Sequence of chain 1.A:
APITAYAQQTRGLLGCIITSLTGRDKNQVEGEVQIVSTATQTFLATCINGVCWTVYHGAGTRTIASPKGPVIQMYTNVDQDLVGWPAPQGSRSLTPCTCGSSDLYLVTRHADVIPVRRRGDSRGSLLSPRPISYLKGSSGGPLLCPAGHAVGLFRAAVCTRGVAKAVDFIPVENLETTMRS

Binding-site contacts:
Ligand atom C41 contacts residue ILE143 of chain 1.A at 3.2 Å (hydrophobic).
Ligand atom C1 contacts residue ALA168 of chain 1.A at 3.2 Å (hydrophobic).
Ligand atom C24 contacts residue ALA167 of chain 1.A at 3.5 Å (hydrophobic).
Ligand atom O12 contacts residue ALA168 of chain 1.A at 3.4 Å (h-bond).
Ligand atom O12 contacts residue CYS170 of chain 1.A at 3.3 Å (h-bond).
Ligand atom C8 contacts residue VAL169 of chain 1.A at 3.5 Å (hydrophobic).
Ligand atom O44 contacts residue SER150 of chain 1.A at 3.1 Å (h-bond).
Ligand atom O44 contacts residue SER149 of chain 1.A at 3.3 Å (h-bond).
Ligand atom C16 contacts residue CYS170 of chain 1.A at 3.1 Å (hydrophobic).
Ligand atom C29 contacts residue HIS68 of chain 1.A at 3.5 Å.
Ligand atom O42 contacts residue SER150 of chain 1.A at 2.4 Å (h-bond).
Ligand atom C32 contacts residue ARG166 of chain 1.A at 3.4 Å.
Ligand atom C48 contacts residue GLY148 of chain 1.A at 3.3 Å.
Ligand atom C9 contacts residue ARG134 of chain 1.A at 3.5 Å.
Ligand atom O25 contacts residue ALA167 of chain 1.A at 3.2 Å.
Ligand atom C32 contacts residue HIS68 of chain 1.A at 3.3 Å.
Ligand atom C6 contacts residue ARG134 of chain 1.A at 3.4 Å.
Ligand atom C47 contacts residue THR53 of chain 1.A at 3.3 Å.
Ligand atom C49 contacts residue SER150 of chain 1.A at 2.7 Å.
Ligand atom C8 contacts residue ASP179 of chain 1.A at 3.6 Å.
Ligand atom C8 contacts residue ARG134 of chain 1.A at 3.3 Å.
Ligand atom C33 contacts residue ALA167 of chain 1.A at 3.3 Å (hydrophobic).
Ligand atom C37 contacts residue SER150 of chain 1.A at 2.4 Å.
Ligand atom N3 contacts residue ALA168 of chain 1.A at 2.8 Å (h-bond).
Ligand atom C33 contacts residue ARG166 of chain 1.A at 3.0 Å.
Ligand atom O42 contacts residue HIS68 of chain 1.A at 2.6 Å (h-bond).
Ligand atom N18 contacts residue ALA168 of chain 1.A at 2.8 Å (h-bond).
Ligand atom C38 contacts residue SER150 of chain 1.A at 2.9 Å.
Ligand atom N36 contacts residue ARG166 of chain 1.A at 3.2 Å (salt-bridge).
Ligand atom C43 contacts residue SER150 of chain 1.A at 1.5 Å.
Ligand atom O13 contacts residue VAL169 of chain 1.A at 3.5 Å.
Ligand atom N45 contacts residue GLN52 of chain 1.A at 3.4 Å (h-bond).
Ligand atom O12 contacts residue VAL169 of chain 1.A at 3.6 Å.
Ligand atom N36 contacts residue SER150 of chain 1.A at 3.0 Å (h-bond).
Ligand atom C9 contacts residue ASP179 of chain 1.A at 3.5 Å.
Ligand atom C46 contacts residue GLN52 of chain 1.A at 3.4 Å.
Ligand atom O25 contacts residue ALA168 of chain 1.A at 3.1 Å (h-bond).
Ligand atom O44 contacts residue GLY148 of chain 1.A at 2.8 Å (h-bond).
Ligand atom C48 contacts residue LYS147 of chain 1.A at 3.5 Å.
Ligand atom C23 contacts residue CYS170 of chain 1.A at 3.5 Å (hydrophobic).

A small-molecule ligand and the protein it binds are described below.
Small molecule (SMILES): CCCC[C@H](NC(=O)[C@@H]1[C@@H]2[C@H](CN1C(=O)[C@@H](NC(=O)NC1(CS(=O)(=O)C(C)(C)C)CCCCC1)C(C)(C)C)C2(C)C)[C@@H](O)C(=O)NC1CC1